This protein binds this small molecule.
Small molecule (SMILES): CC(=O)N[C@H]1[C@H](O[C@H]2[C@H](O)[C@@H](NC(C)=O)CO[C@@H]2CO)O[C@H](CO)[C@@H](O[C@@H]2O[C@H](CO[C@@H]3O[C@H](CO)[C@@H](O)[C@H](O[C@H]4O[C@H](CO)[C@@H](O)[C@H](O)[C@@H]4O)[C@@H]3O)[C@@H](O)[C@H](O[C@H]3O[C@H](CO)[C@@H](O)[C@H](O[C@H]4O[C@H](CO)[C@@H](O)[C@H](O)[C@@H]4O)[C@@H]3O)[C@@H]2O)[C@@H]1O

Sequence of chain 1.C:
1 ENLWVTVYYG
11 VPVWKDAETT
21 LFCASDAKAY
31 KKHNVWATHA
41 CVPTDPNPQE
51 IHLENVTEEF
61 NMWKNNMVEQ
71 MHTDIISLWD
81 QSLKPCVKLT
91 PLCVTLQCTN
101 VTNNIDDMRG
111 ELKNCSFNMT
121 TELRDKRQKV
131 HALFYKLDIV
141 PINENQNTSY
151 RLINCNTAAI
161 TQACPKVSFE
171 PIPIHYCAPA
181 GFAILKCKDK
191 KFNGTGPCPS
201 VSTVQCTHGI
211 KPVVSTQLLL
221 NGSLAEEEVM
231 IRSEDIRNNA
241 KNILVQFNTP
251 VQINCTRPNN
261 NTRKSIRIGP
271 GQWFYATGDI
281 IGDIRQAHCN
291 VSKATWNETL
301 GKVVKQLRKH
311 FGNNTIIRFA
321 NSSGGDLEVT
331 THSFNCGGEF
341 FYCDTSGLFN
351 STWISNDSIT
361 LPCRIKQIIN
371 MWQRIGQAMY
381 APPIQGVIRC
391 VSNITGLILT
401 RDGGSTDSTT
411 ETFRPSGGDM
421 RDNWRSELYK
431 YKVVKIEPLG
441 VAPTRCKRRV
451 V

Sequence of chain 1.R:
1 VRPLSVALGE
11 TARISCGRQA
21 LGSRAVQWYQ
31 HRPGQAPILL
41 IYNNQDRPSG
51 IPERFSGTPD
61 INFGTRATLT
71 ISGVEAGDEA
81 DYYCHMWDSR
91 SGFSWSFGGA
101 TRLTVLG

Sequence of chain 1.O:
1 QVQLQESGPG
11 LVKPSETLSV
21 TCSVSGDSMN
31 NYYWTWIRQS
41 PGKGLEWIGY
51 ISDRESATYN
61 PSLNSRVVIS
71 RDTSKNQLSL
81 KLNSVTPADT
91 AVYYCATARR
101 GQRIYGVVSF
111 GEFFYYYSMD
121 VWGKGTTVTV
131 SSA

Binding-site contacts:
Ligand atom O3 contacts residue GLY106 of chain 1.O at 3.5 Å (h-bond).
Ligand atom C7 contacts residue HIS288 of chain 1.C at 4.0 Å.
Ligand atom O2 contacts residue ARG103 of chain 1.O at 2.7 Å (salt-bridge).
Ligand atom C3 contacts residue ASN290 of chain 1.C at 3.8 Å.
Ligand atom C4 contacts residue ASN43 of chain 1.R at 3.9 Å.
Ligand atom O4 contacts residue ASP60 of chain 1.R at 3.0 Å (salt-bridge).
Ligand atom N2 contacts residue HIS288 of chain 1.C at 3.1 Å (h-bond).
Ligand atom C2 contacts residue ARG103 of chain 1.O at 4.0 Å.
Ligand atom O6 contacts residue GLN45 of chain 1.R at 3.8 Å.
Ligand atom O4 contacts residue VAL107 of chain 1.O at 4.0 Å.
Ligand atom O7 contacts residue VAL107 of chain 1.O at 3.7 Å.
Ligand atom C6 contacts residue GLN45 of chain 1.R at 3.4 Å.
Ligand atom O7 contacts residue HIS288 of chain 1.C at 4.0 Å.
Ligand atom O2 contacts residue ASP60 of chain 1.R at 4.0 Å.
Ligand atom C2 contacts residue ASN290 of chain 1.C at 2.4 Å.
Ligand atom C5 contacts residue ASN290 of chain 1.C at 3.7 Å.
Ligand atom O3 contacts residue ARG103 of chain 1.O at 3.2 Å (salt-bridge).
Ligand atom C7 contacts residue ASN290 of chain 1.C at 3.3 Å.
Ligand atom O5 contacts residue GLN45 of chain 1.R at 3.9 Å.
Ligand atom O2 contacts residue ASN44 of chain 1.R at 3.4 Å (h-bond).
Ligand atom C4 contacts residue ASP60 of chain 1.R at 3.4 Å.
Ligand atom N2 contacts residue ASN290 of chain 1.C at 2.9 Å (h-bond).
Ligand atom O4 contacts residue ASN43 of chain 1.R at 3.2 Å (h-bond).
Ligand atom C2 contacts residue GLY106 of chain 1.O at 3.9 Å.
Ligand atom C1 contacts residue ASN290 of chain 1.C at 1.4 Å.
Ligand atom O2 contacts residue GLN45 of chain 1.R at 3.8 Å.
Ligand atom C3 contacts residue GLY106 of chain 1.O at 3.8 Å.
Ligand atom C5 contacts residue GLN45 of chain 1.R at 4.1 Å.
Ligand atom C4 contacts residue GLY106 of chain 1.O at 3.6 Å.
Ligand atom C2 contacts residue HIS288 of chain 1.C at 3.9 Å.
Ligand atom O3 contacts residue ASN43 of chain 1.R at 3.7 Å.
Ligand atom O5 contacts residue ASN290 of chain 1.C at 2.4 Å (h-bond).
Ligand atom C8 contacts residue ASN290 of chain 1.C at 3.3 Å.
Ligand atom O7 contacts residue THR256 of chain 1.C at 3.3 Å.
Ligand atom C3 contacts residue ILE104 of chain 1.O at 4.0 Å (hydrophobic).
Ligand atom C3 contacts residue ARG103 of chain 1.O at 3.8 Å.
Ligand atom O4 contacts residue ILE61 of chain 1.R at 3.6 Å.
Ligand atom O7 contacts residue VAL108 of chain 1.O at 3.1 Å (h-bond).
Ligand atom O5 contacts residue THR360 of chain 1.C at 4.0 Å.
Ligand atom C3 contacts residue HIS288 of chain 1.C at 4.0 Å.